This small molecule binds to this protein.
Small molecule (SMILES): O=P(O)(O)OC[C@H]1O[C@H](O[P](=O)([O-])O)[C@H](O)[C@@H](O)[C@@H]1O

Sequence of chain 1.A:
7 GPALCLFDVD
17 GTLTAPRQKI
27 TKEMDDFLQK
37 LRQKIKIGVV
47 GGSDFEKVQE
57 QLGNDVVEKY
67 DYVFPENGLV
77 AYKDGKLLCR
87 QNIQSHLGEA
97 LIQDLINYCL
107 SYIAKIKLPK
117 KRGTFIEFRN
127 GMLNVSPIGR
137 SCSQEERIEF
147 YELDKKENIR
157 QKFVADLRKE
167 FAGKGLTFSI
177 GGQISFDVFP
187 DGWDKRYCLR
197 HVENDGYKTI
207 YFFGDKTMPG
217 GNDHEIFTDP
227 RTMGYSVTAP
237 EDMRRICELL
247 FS

Binding-site contacts:
Ligand atom O2X contacts residue GLY177 of chain 1.A at 3.7 Å.
Ligand atom P' contacts residue ARG143 of chain 1.A at 3.7 Å.
Ligand atom O3X contacts residue GLY178 of chain 1.A at 3.4 Å.
Ligand atom O4 contacts residue ASP183 of chain 1.A at 3.0 Å (salt-bridge).
Ligand atom C5 contacts residue GLY178 of chain 1.A at 3.7 Å.
Ligand atom O3X contacts residue GLN179 of chain 1.A at 3.1 Å (h-bond).
Ligand atom C5 contacts residue GLY177 of chain 1.A at 3.8 Å.
Ligand atom P' contacts residue GLN179 of chain 1.A at 3.8 Å.
Ligand atom O3X contacts residue ARG143 of chain 1.A at 3.0 Å (salt-bridge).
Ligand atom O1X contacts residue ARG136 of chain 1.A at 2.8 Å (salt-bridge).
Ligand atom C3 contacts residue ASP183 of chain 1.A at 3.8 Å.
Ligand atom O1P contacts residue GLY177 of chain 1.A at 4.1 Å.
Ligand atom P contacts residue GLY178 of chain 1.A at 3.9 Å.
Ligand atom P' contacts residue SER181 of chain 1.A at 3.9 Å.
Ligand atom O3 contacts residue ASP183 of chain 1.A at 3.0 Å (salt-bridge).
Ligand atom O3 contacts residue ARG125 of chain 1.A at 3.0 Å (salt-bridge).
Ligand atom O3 contacts residue ASN130 of chain 1.A at 3.6 Å.
Ligand atom O1X contacts residue ILE180 of chain 1.A at 3.9 Å.
Ligand atom C3 contacts residue ASN130 of chain 1.A at 4.0 Å.
Ligand atom O2X contacts residue GLY178 of chain 1.A at 4.0 Å.
Ligand atom P' contacts residue ILE180 of chain 1.A at 4.1 Å.
Ligand atom O2X contacts residue ARG136 of chain 1.A at 4.0 Å.
Ligand atom O1 contacts residue GLY178 of chain 1.A at 4.0 Å.
Ligand atom O2 contacts residue ARG136 of chain 1.A at 3.4 Å (salt-bridge).
Ligand atom O2X contacts residue ILE180 of chain 1.A at 3.0 Å (h-bond).
Ligand atom O1P contacts residue GLY178 of chain 1.A at 3.2 Å (h-bond).
Ligand atom O6 contacts residue GLY178 of chain 1.A at 3.4 Å (h-bond).
Ligand atom O2 contacts residue ARG125 of chain 1.A at 3.0 Å (salt-bridge).
Ligand atom O2X contacts residue GLN179 of chain 1.A at 3.3 Å (h-bond).
Ligand atom C4 contacts residue ASP183 of chain 1.A at 3.8 Å.
Ligand atom O2X contacts residue SER181 of chain 1.A at 3.0 Å (h-bond).
Ligand atom C6 contacts residue GLY177 of chain 1.A at 4.1 Å.
Ligand atom O2 contacts residue ASN130 of chain 1.A at 3.8 Å.
Ligand atom C6 contacts residue GLY178 of chain 1.A at 3.7 Å.
Ligand atom O1 contacts residue GLY177 of chain 1.A at 4.1 Å.
Ligand atom P' contacts residue GLY178 of chain 1.A at 4.1 Å.
Ligand atom O4 contacts residue GLY177 of chain 1.A at 3.7 Å.
Ligand atom O1X contacts residue ARG143 of chain 1.A at 2.9 Å (salt-bridge).
Ligand atom P' contacts residue ARG136 of chain 1.A at 4.0 Å.
Ligand atom O1 contacts residue SER181 of chain 1.A at 3.6 Å (h-bond).